A small-molecule ligand and the protein it binds are described below.
Small molecule (SMILES): CC(=O)N[C@@H]1[C@@H](O)[C@H](O)[C@@H](CO)O[C@H]1O

Sequence of chain 1.A:
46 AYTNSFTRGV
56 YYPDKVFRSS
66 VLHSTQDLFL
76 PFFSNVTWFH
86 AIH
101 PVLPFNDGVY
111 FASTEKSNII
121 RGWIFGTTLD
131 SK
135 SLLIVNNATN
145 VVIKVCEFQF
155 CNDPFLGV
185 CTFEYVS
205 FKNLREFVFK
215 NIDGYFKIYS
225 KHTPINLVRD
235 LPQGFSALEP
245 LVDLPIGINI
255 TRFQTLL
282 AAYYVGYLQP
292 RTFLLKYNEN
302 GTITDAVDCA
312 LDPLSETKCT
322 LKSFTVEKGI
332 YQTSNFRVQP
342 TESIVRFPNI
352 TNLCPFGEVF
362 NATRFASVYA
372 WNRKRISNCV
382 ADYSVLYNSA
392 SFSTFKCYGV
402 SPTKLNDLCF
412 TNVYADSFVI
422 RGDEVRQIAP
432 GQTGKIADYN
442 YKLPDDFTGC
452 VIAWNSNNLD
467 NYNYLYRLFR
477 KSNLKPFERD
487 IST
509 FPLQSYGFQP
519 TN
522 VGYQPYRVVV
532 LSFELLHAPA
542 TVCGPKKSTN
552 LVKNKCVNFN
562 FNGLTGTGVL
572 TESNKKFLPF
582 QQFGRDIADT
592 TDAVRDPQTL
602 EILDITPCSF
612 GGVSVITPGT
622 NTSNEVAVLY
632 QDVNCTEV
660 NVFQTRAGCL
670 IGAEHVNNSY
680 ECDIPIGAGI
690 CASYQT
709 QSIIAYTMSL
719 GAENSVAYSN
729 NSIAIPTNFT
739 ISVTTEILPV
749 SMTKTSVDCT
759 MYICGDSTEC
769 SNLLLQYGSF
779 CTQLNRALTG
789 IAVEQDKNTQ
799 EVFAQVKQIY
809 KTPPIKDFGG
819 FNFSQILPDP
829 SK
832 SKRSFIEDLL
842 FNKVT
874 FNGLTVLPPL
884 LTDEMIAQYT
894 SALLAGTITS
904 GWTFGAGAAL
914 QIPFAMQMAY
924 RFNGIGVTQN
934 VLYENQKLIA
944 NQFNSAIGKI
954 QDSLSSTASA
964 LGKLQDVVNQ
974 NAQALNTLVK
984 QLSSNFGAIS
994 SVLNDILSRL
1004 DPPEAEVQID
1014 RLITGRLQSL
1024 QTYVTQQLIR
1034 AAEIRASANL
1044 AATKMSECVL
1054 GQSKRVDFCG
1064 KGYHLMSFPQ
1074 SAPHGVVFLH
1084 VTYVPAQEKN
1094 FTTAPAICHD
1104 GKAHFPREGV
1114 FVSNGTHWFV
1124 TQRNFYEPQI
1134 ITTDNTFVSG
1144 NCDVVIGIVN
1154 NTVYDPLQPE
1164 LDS

Binding-site contacts:
Ligand atom O5 contacts residue VAL146 of chain 1.A at 4.0 Å.
Ligand atom C8 contacts residue ALA142 of chain 1.A at 3.8 Å (hydrophobic).
Ligand atom N2 contacts residue ASN144 of chain 1.A at 4.1 Å.
Ligand atom C7 contacts residue ASN141 of chain 1.A at 3.4 Å.
Ligand atom C3 contacts residue ASN141 of chain 1.A at 3.9 Å.
Ligand atom C1 contacts residue VAL146 of chain 1.A at 3.9 Å (hydrophobic).
Ligand atom C7 contacts residue ASN144 of chain 1.A at 4.3 Å.
Ligand atom C1 contacts residue ASN141 of chain 1.A at 1.5 Å.
Ligand atom C8 contacts residue ASN141 of chain 1.A at 3.6 Å.
Ligand atom C4 contacts residue ASN141 of chain 1.A at 4.3 Å.
Ligand atom O7 contacts residue ASN141 of chain 1.A at 3.4 Å (h-bond).
Ligand atom C7 contacts residue ALA142 of chain 1.A at 4.3 Å (hydrophobic).
Ligand atom C5 contacts residue VAL146 of chain 1.A at 4.0 Å (hydrophobic).
Ligand atom O6 contacts residue VAL146 of chain 1.A at 3.9 Å.
Ligand atom O7 contacts residue ALA142 of chain 1.A at 4.1 Å.
Ligand atom N2 contacts residue ASN141 of chain 1.A at 3.0 Å (h-bond).
Ligand atom C8 contacts residue THR143 of chain 1.A at 3.7 Å.
Ligand atom C2 contacts residue ASN141 of chain 1.A at 2.5 Å.
Ligand atom O5 contacts residue ASN141 of chain 1.A at 2.4 Å (h-bond).
Ligand atom C5 contacts residue ASN141 of chain 1.A at 3.8 Å.
Ligand atom C8 contacts residue ASN144 of chain 1.A at 3.2 Å.
Ligand atom C1 contacts residue ASN144 of chain 1.A at 4.4 Å.